Sequence of chain 1.B:
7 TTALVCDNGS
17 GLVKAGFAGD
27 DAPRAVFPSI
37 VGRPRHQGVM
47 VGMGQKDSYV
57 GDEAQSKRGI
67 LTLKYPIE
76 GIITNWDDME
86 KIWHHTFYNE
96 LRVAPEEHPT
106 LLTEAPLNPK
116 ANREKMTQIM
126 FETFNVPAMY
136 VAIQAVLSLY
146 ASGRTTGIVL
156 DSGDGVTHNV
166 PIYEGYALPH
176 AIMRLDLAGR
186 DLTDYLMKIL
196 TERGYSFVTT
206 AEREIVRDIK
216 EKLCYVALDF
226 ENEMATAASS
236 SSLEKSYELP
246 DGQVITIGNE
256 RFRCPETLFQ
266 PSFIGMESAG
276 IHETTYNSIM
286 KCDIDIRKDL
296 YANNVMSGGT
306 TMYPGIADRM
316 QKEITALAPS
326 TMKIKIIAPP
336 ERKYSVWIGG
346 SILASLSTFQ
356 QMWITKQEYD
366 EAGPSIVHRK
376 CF

Binding-site contacts:
Ligand atom N72 contacts residue MET285 of chain 1.D at 3.2 Å (h-bond).
Ligand atom C43 contacts residue LEU112 of chain 1.C at 3.6 Å (hydrophobic).
Ligand atom C20 contacts residue PHE202 of chain 1.B at 3.1 Å (hydrophobic).
Ligand atom N38 contacts residue ASP181 of chain 1.C at 3.3 Å (salt-bridge).
Ligand atom C40 contacts residue ILE77 of chain 1.C at 3.3 Å (hydrophobic).
Ligand atom C15 contacts residue GLN248 of chain 1.B at 3.4 Å.
Ligand atom O7 contacts residue ALA116 of chain 1.C at 3.3 Å.
Ligand atom C18 contacts residue LEU244 of chain 1.B at 3.4 Å (hydrophobic).
Ligand atom O71 contacts residue CYS287 of chain 1.D at 3.4 Å (h-bond).
Ligand atom O12 contacts residue TYR200 of chain 1.B at 3.6 Å.
Ligand atom C14 contacts residue GLN248 of chain 1.B at 3.6 Å.
Ligand atom C44 contacts residue ILE77 of chain 1.C at 3.4 Å (hydrophobic).
Ligand atom C44 contacts residue GLY199 of chain 1.B at 3.4 Å.
Ligand atom C67 contacts residue GLU74 of chain 1.C at 2.8 Å.
Ligand atom C73 contacts residue LYS286 of chain 1.D at 3.6 Å.
Ligand atom O30 contacts residue SER201 of chain 1.B at 3.1 Å.
Ligand atom C67 contacts residue THR79 of chain 1.C at 3.1 Å.
Ligand atom C32 contacts residue GLY199 of chain 1.B at 3.5 Å.
Ligand atom C46 contacts residue LYS286 of chain 1.D at 3.2 Å.
Ligand atom C45 contacts residue MET285 of chain 1.D at 2.6 Å (hydrophobic).
Ligand atom C31 contacts residue GLY199 of chain 1.B at 3.1 Å.
Ligand atom O71 contacts residue LYS286 of chain 1.D at 1.6 Å.
Ligand atom C36 contacts residue ILE77 of chain 1.C at 3.4 Å (hydrophobic).
Ligand atom O25 contacts residue SER201 of chain 1.B at 2.1 Å (h-bond).
Ligand atom O77 contacts residue MET271 of chain 1.C at 3.1 Å.
Ligand atom N8 contacts residue GLY199 of chain 1.B at 3.4 Å (h-bond).
Ligand atom C46 contacts residue MET285 of chain 1.D at 3.3 Å (hydrophobic).
Ligand atom O66 contacts residue GLU74 of chain 1.C at 3.1 Å (salt-bridge).
Ligand atom C17 contacts residue GLN248 of chain 1.B at 3.2 Å.
Ligand atom C73 contacts residue MET285 of chain 1.D at 3.6 Å (hydrophobic).
Ligand atom O71 contacts residue MET285 of chain 1.D at 2.4 Å (h-bond).
Ligand atom C35 contacts residue GLY199 of chain 1.B at 3.5 Å.
Ligand atom C39 contacts residue SER201 of chain 1.B at 3.5 Å.
Ligand atom C41 contacts residue SER201 of chain 1.B at 3.4 Å.
Ligand atom C52 contacts residue HIC75 of chain 1.C at 3.4 Å.
Ligand atom C35 contacts residue ILE77 of chain 1.C at 3.5 Å (hydrophobic).
Ligand atom C42 contacts residue LEU112 of chain 1.C at 3.4 Å (hydrophobic).
Ligand atom C45 contacts residue LYS286 of chain 1.D at 2.6 Å.
Ligand atom C23 contacts residue SER201 of chain 1.B at 3.1 Å.
Ligand atom N56 contacts residue HIC75 of chain 1.C at 3.6 Å.

Sequence of chain 1.C:
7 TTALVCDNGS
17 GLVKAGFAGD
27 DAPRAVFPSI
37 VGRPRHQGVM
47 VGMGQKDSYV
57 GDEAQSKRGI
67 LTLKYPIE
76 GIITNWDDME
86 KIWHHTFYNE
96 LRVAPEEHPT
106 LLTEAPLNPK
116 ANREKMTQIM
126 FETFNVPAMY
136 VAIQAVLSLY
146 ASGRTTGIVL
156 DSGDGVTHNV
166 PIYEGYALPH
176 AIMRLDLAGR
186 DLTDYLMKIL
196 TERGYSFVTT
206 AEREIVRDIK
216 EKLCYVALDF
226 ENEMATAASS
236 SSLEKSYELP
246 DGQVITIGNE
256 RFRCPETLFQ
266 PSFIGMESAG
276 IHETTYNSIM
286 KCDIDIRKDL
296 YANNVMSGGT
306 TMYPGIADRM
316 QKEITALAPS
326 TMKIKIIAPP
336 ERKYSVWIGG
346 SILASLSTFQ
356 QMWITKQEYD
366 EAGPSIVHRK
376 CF

This protein binds this small molecule.
Small molecule (SMILES): COc1ccc(/N=N\c2cc(OC)c(OC)c(OC)c2)c(NC(=O)CCC(=O)NCCCC[C@@H]2NC(=O)[C@@H](C)C/C(C)=C/CC[C@H](C)OC(=O)C[C@H](c3ccc(O)cc3)NC(=O)[C@@H](Cc3c[nH]c4ccccc34)N(C)C2=O)c1

Sequence of chain 1.D:
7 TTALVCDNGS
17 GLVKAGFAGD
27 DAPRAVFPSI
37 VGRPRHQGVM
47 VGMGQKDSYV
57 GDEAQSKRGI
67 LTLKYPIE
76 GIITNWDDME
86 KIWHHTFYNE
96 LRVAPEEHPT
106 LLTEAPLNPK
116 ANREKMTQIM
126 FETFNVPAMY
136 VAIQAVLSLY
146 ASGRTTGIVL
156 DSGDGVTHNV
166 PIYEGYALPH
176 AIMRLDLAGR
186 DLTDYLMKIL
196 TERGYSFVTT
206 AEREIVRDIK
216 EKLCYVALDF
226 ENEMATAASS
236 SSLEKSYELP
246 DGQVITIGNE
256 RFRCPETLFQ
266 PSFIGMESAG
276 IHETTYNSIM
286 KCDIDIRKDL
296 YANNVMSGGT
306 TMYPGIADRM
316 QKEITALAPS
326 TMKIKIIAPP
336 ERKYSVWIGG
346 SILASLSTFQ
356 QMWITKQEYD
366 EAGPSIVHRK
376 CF